Sequence of chain 1.B:
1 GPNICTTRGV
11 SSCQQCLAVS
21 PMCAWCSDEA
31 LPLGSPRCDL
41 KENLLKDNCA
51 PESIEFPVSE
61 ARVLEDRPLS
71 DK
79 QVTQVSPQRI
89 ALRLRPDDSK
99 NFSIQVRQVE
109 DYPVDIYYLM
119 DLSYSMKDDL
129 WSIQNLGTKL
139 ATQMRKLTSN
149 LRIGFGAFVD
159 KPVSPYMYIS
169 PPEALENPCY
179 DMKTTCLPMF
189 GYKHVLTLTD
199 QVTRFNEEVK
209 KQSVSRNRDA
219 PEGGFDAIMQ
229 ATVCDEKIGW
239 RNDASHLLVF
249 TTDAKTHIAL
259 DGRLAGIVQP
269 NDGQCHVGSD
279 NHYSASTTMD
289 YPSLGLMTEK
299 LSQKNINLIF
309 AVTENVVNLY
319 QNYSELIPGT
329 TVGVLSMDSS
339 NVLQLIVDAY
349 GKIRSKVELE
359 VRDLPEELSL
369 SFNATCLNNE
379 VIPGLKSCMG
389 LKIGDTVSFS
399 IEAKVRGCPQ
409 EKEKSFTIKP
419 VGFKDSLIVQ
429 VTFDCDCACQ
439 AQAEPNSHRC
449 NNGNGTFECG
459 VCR

A protein and the small-molecule ligand that binds it are described below.
Small molecule (SMILES): CC(=O)N[C@H]1[C@H](O[C@H]2[C@H](O)[C@@H](NC(C)=O)CO[C@@H]2CO)O[C@H](CO)[C@@H](O[C@@H]2O[C@H](CO[C@H]3O[C@H](CO[C@@H]4O[C@H](CO)[C@@H](O)[C@H](O)[C@@H]4O)[C@@H](O)[C@H](O[C@@H]4O[C@H](CO)[C@@H](O)[C@H](O)[C@@H]4O)[C@@H]3O)[C@@H](O)[C@H](O[C@H]3O[C@H](CO)[C@@H](O)[C@H](O)[C@@H]3O)[C@@H]2O)[C@@H]1O

Binding-site contacts:
Ligand atom O7 contacts residue NAG1 of chain 1.S at 3.4 Å (h-bond).
Ligand atom C4 contacts residue ASN371 of chain 1.B at 4.2 Å.
Ligand atom C1 contacts residue PRO381 of chain 1.B at 4.5 Å (hydrophobic).
Ligand atom C2 contacts residue ASN371 of chain 1.B at 2.4 Å.
Ligand atom C7 contacts residue NAG1 of chain 1.S at 4.2 Å.
Ligand atom C5 contacts residue ASN371 of chain 1.B at 3.6 Å.
Ligand atom C8 contacts residue ILE399 of chain 1.B at 4.1 Å (hydrophobic).
Ligand atom C3 contacts residue NAG1 of chain 1.S at 4.3 Å.
Ligand atom C2 contacts residue NAG1 of chain 1.S at 4.0 Å.
Ligand atom C8 contacts residue GLU400 of chain 1.B at 3.5 Å.
Ligand atom C8 contacts residue SER369 of chain 1.B at 3.4 Å.
Ligand atom N2 contacts residue GLU400 of chain 1.B at 4.4 Å.
Ligand atom C3 contacts residue ASN371 of chain 1.B at 3.7 Å.
Ligand atom O7 contacts residue ASN371 of chain 1.B at 3.3 Å (h-bond).
Ligand atom C7 contacts residue GLU400 of chain 1.B at 4.3 Å.
Ligand atom O6 contacts residue GLU400 of chain 1.B at 3.8 Å.
Ligand atom O7 contacts residue SER398 of chain 1.B at 3.0 Å (h-bond).
Ligand atom O3 contacts residue MET22 of chain 1.B at 4.3 Å.
Ligand atom O5 contacts residue VAL379 of chain 1.B at 4.3 Å.
Ligand atom O5 contacts residue ASN371 of chain 1.B at 2.3 Å (h-bond).
Ligand atom N2 contacts residue ASN371 of chain 1.B at 2.8 Å (h-bond).
Ligand atom C7 contacts residue ASN371 of chain 1.B at 3.2 Å.
Ligand atom C8 contacts residue SER398 of chain 1.B at 3.6 Å.
Ligand atom C1 contacts residue ASN371 of chain 1.B at 1.4 Å.
Ligand atom O3 contacts residue NAG1 of chain 1.S at 3.6 Å (h-bond).
Ligand atom O3 contacts residue GLU400 of chain 1.B at 4.4 Å.
Ligand atom C7 contacts residue SER398 of chain 1.B at 4.1 Å.
Ligand atom C8 contacts residue ASN371 of chain 1.B at 4.2 Å.